Sequence of chain 1.A:
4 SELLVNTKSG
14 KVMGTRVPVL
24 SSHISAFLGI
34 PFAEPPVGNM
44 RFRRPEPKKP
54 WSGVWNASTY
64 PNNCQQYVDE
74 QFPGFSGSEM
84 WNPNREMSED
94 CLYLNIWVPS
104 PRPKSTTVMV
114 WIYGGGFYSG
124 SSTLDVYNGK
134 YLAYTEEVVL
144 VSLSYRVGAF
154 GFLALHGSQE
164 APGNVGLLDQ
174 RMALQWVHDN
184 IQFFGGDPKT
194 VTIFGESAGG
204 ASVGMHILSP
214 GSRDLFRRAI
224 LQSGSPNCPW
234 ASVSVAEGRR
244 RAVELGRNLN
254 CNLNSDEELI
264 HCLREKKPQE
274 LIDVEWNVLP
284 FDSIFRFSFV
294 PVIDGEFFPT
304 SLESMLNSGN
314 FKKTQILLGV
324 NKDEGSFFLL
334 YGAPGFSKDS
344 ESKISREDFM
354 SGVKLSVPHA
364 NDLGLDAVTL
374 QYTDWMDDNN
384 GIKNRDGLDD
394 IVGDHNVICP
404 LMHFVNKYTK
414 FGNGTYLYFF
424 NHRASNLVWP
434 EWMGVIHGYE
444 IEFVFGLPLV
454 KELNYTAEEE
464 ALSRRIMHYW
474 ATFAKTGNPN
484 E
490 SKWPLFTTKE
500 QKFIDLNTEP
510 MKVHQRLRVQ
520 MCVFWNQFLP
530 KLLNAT

A small-molecule ligand and the protein it binds are described below.
Small molecule (SMILES): CC[N+](C)(C)c1cccc(O)c1

Binding-site contacts:
Ligand atom C5 contacts residue GLY119 of chain 1.A at 3.5 Å.
Ligand atom C5 contacts residue PHE290 of chain 1.A at 4.1 Å (hydrophobic).
Ligand atom C3 contacts residue HIS440 of chain 1.A at 3.4 Å.
Ligand atom C1 contacts residue TYR121 of chain 1.A at 4.0 Å (hydrophobic).
Ligand atom C8 contacts residue GLY118 of chain 1.A at 4.3 Å.
Ligand atom C6 contacts residue TYR121 of chain 1.A at 3.3 Å (hydrophobic).
Ligand atom C3 contacts residue GLY118 of chain 1.A at 4.0 Å.
Ligand atom C2 contacts residue GLY118 of chain 1.A at 3.9 Å.
Ligand atom C7 contacts residue TRP84 of chain 1.A at 4.0 Å (hydrophobic).
Ligand atom C4 contacts residue GLY119 of chain 1.A at 3.9 Å.
Ligand atom C10 contacts residue TRP84 of chain 1.A at 4.3 Å (hydrophobic).
Ligand atom C5 contacts residue TYR121 of chain 1.A at 4.3 Å (hydrophobic).
Ligand atom C10 contacts residue GLY441 of chain 1.A at 4.1 Å.
Ligand atom C4 contacts residue SER200 of chain 1.A at 3.7 Å.
Ligand atom C4 contacts residue GLY118 of chain 1.A at 4.0 Å.
Ligand atom C3 contacts residue GLU199 of chain 1.A at 4.5 Å.
Ligand atom C6 contacts residue GLY119 of chain 1.A at 4.0 Å.
Ligand atom C8 contacts residue TRP84 of chain 1.A at 3.6 Å (hydrophobic).
Ligand atom C4 contacts residue HIS440 of chain 1.A at 3.2 Å.
Ligand atom O4 contacts residue HIS440 of chain 1.A at 2.4 Å (h-bond).
Ligand atom N2 contacts residue TRP84 of chain 1.A at 4.2 Å.
Ligand atom O4 contacts residue SER200 of chain 1.A at 3.3 Å.
Ligand atom C1 contacts residue PHE330 of chain 1.A at 4.5 Å (hydrophobic).
Ligand atom C5 contacts residue HIS440 of chain 1.A at 4.4 Å.
Ligand atom C5 contacts residue PHE331 of chain 1.A at 3.8 Å (hydrophobic).
Ligand atom C1 contacts residue GLY118 of chain 1.A at 3.7 Å.
Ligand atom C9 contacts residue TRP84 of chain 1.A at 3.8 Å (hydrophobic).
Ligand atom C9 contacts residue PHE330 of chain 1.A at 4.3 Å (hydrophobic).
Ligand atom C2 contacts residue HIS440 of chain 1.A at 4.4 Å.
Ligand atom C7 contacts residue SER200 of chain 1.A at 4.3 Å.
Ligand atom C10 contacts residue HIS440 of chain 1.A at 3.0 Å.
Ligand atom C4 contacts residue PHE331 of chain 1.A at 3.8 Å (hydrophobic).
Ligand atom C6 contacts residue GLY118 of chain 1.A at 3.7 Å.
Ligand atom O4 contacts residue GLY119 of chain 1.A at 4.2 Å.
Ligand atom C10 contacts residue PHE330 of chain 1.A at 4.4 Å (hydrophobic).
Ligand atom C3 contacts residue SER200 of chain 1.A at 3.6 Å.
Ligand atom C5 contacts residue GLY118 of chain 1.A at 3.7 Å.
Ligand atom C9 contacts residue HIS440 of chain 1.A at 4.5 Å.
Ligand atom C7 contacts residue GLU199 of chain 1.A at 3.5 Å.
Ligand atom O4 contacts residue PHE331 of chain 1.A at 3.6 Å.